Sequence of chain 1.D:
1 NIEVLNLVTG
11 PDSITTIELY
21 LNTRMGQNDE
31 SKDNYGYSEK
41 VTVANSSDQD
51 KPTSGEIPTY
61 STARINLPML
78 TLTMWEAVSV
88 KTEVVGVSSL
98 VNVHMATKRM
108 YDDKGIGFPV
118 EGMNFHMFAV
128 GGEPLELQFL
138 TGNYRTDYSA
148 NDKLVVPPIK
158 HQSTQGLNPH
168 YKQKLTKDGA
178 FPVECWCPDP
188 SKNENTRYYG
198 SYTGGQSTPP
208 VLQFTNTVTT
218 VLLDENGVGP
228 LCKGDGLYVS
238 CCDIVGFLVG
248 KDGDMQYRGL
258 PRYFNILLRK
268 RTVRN

Sequence of chain 1.C:
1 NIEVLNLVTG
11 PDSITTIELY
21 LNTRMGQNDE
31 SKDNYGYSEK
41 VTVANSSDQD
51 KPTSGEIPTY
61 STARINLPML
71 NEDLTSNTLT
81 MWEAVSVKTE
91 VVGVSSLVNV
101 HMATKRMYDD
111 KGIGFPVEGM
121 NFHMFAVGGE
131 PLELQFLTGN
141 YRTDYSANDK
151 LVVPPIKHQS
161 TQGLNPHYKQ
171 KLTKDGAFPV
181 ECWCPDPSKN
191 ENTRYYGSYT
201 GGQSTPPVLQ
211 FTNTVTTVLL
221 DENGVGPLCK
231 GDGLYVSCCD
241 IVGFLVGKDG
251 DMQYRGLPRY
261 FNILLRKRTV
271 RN

This small molecule binds to this protein.
Small molecule (SMILES): CC(=O)N[C@H]1[C@H]([C@H](O)[C@H](O)CO)O[C@@](O)(C(=O)O)C[C@@H]1O

Binding-site contacts:
Ligand atom C7 contacts residue THR42 of chain 1.D at 4.0 Å.
Ligand atom C11 contacts residue ASP50 of chain 1.D at 3.5 Å.
Ligand atom C10 contacts residue GLN49 of chain 1.D at 4.2 Å.
Ligand atom C1 contacts residue THR53 of chain 1.D at 3.9 Å.
Ligand atom O8 contacts residue THR42 of chain 1.D at 3.9 Å.
Ligand atom C4 contacts residue LYS51 of chain 1.D at 3.5 Å.
Ligand atom O10 contacts residue ALA44 of chain 1.D at 3.7 Å.
Ligand atom O7 contacts residue ASN45 of chain 1.D at 3.7 Å.
Ligand atom O1B contacts residue THR42 of chain 1.D at 3.7 Å.
Ligand atom C11 contacts residue PRO52 of chain 1.D at 3.8 Å (hydrophobic).
Ligand atom O1B contacts residue THR53 of chain 1.D at 4.2 Å.
Ligand atom O4 contacts residue LYS51 of chain 1.D at 2.4 Å (salt-bridge).
Ligand atom C5 contacts residue THR42 of chain 1.D at 3.8 Å.
Ligand atom O7 contacts residue VAL43 of chain 1.D at 2.9 Å (h-bond).
Ligand atom O7 contacts residue ALA44 of chain 1.D at 4.2 Å.
Ligand atom C9 contacts residue ARG106 of chain 1.C at 3.2 Å.
Ligand atom N5 contacts residue LYS51 of chain 1.D at 3.4 Å (salt-bridge).
Ligand atom C11 contacts residue THR42 of chain 1.D at 3.9 Å.
Ligand atom O10 contacts residue LYS51 of chain 1.D at 3.0 Å (salt-bridge).
Ligand atom C9 contacts residue VAL43 of chain 1.D at 3.4 Å (hydrophobic).
Ligand atom C10 contacts residue LYS51 of chain 1.D at 3.2 Å.
Ligand atom O9 contacts residue VAL43 of chain 1.D at 3.0 Å (h-bond).
Ligand atom C8 contacts residue VAL43 of chain 1.D at 3.8 Å (hydrophobic).
Ligand atom C10 contacts residue ALA44 of chain 1.D at 3.8 Å (hydrophobic).
Ligand atom O9 contacts residue THR42 of chain 1.D at 3.4 Å.
Ligand atom O1A contacts residue THR53 of chain 1.D at 3.3 Å.
Ligand atom C10 contacts residue THR42 of chain 1.D at 3.8 Å.
Ligand atom C10 contacts residue VAL43 of chain 1.D at 4.1 Å (hydrophobic).
Ligand atom C11 contacts residue VAL43 of chain 1.D at 4.0 Å (hydrophobic).
Ligand atom C11 contacts residue ALA44 of chain 1.D at 3.4 Å (hydrophobic).
Ligand atom C7 contacts residue VAL43 of chain 1.D at 3.2 Å (hydrophobic).
Ligand atom C4 contacts residue THR53 of chain 1.D at 3.9 Å.
Ligand atom O10 contacts residue GLN49 of chain 1.D at 3.1 Å (h-bond).
Ligand atom C5 contacts residue LYS51 of chain 1.D at 3.9 Å.
Ligand atom O10 contacts residue ASP50 of chain 1.D at 3.9 Å.
Ligand atom N5 contacts residue THR42 of chain 1.D at 2.9 Å (h-bond).
Ligand atom C11 contacts residue LYS51 of chain 1.D at 3.5 Å.
Ligand atom C6 contacts residue THR42 of chain 1.D at 3.8 Å.
Ligand atom C11 contacts residue HIS101 of chain 1.C at 3.6 Å.
Ligand atom O9 contacts residue ARG106 of chain 1.C at 2.8 Å (salt-bridge).